Sequence of chain 31.A:
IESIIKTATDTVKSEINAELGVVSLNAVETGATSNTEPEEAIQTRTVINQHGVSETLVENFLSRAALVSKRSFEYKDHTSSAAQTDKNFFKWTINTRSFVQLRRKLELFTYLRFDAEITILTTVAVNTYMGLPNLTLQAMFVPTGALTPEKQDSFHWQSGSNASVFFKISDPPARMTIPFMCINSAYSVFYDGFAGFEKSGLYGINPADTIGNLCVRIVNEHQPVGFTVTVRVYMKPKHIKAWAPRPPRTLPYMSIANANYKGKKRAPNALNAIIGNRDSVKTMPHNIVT

Binding-site contacts:
Ligand atom C3 contacts residue ARG95 of chain 31.B at 3.8 Å.
Ligand atom C11 contacts residue ASP232 of chain 31.B at 3.4 Å.
Ligand atom O6 contacts residue ASP91 of chain 31.B at 3.2 Å.
Ligand atom O4 contacts residue PRO231 of chain 31.B at 3.8 Å.
Ligand atom C4 contacts residue ASP91 of chain 31.B at 3.4 Å.
Ligand atom C4 contacts residue ARG104 of chain 31.B at 3.7 Å.
Ligand atom O3 contacts residue PRO274 of chain 31.A at 3.6 Å.
Ligand atom C7 contacts residue ASN180 of chain 31.B at 3.5 Å.
Ligand atom C3 contacts residue ARG104 of chain 31.B at 3.8 Å.
Ligand atom O6 contacts residue PRO274 of chain 31.A at 3.8 Å.
Ligand atom C10 contacts residue ASP232 of chain 31.B at 3.6 Å.
Ligand atom O10 contacts residue ASN275 of chain 31.A at 2.7 Å (h-bond).
Ligand atom C4 contacts residue PRO274 of chain 31.A at 3.8 Å (hydrophobic).
Ligand atom C10 contacts residue LYS270 of chain 31.A at 3.6 Å.
Ligand atom N5 contacts residue ASN275 of chain 31.A at 3.5 Å (h-bond).
Ligand atom O4 contacts residue ARG95 of chain 31.B at 3.3 Å (salt-bridge).
Ligand atom C10 contacts residue ASN275 of chain 31.A at 3.2 Å.
Ligand atom C8 contacts residue ASN180 of chain 31.B at 3.0 Å.
Ligand atom C11 contacts residue GLY234 of chain 31.B at 3.7 Å.
Ligand atom C4 contacts residue ASN275 of chain 31.A at 3.7 Å.
Ligand atom O1B contacts residue ASP91 of chain 31.B at 3.8 Å.
Ligand atom C5 contacts residue PRO231 of chain 31.B at 3.4 Å (hydrophobic).
Ligand atom C10 contacts residue PRO231 of chain 31.B at 3.5 Å (hydrophobic).
Ligand atom O1B contacts residue ARG104 of chain 31.B at 2.4 Å (salt-bridge).
Ligand atom O10 contacts residue LYS270 of chain 31.A at 3.0 Å (salt-bridge).
Ligand atom C5 contacts residue ASN275 of chain 31.A at 3.5 Å.
Ligand atom O4 contacts residue ASP232 of chain 31.B at 2.9 Å (salt-bridge).
Ligand atom C3 contacts residue PRO274 of chain 31.A at 3.7 Å (hydrophobic).
Ligand atom O7 contacts residue ASN180 of chain 31.B at 3.2 Å (h-bond).
Ligand atom C11 contacts residue ILE233 of chain 31.B at 3.5 Å (hydrophobic).
Ligand atom C4 contacts residue PRO231 of chain 31.B at 3.4 Å (hydrophobic).
Ligand atom C1 contacts residue ARG104 of chain 31.B at 3.4 Å.
Ligand atom O7 contacts residue LYS270 of chain 31.A at 3.4 Å (salt-bridge).
Ligand atom C11 contacts residue PRO231 of chain 31.B at 3.5 Å (hydrophobic).
Ligand atom O4 contacts residue ASP91 of chain 31.B at 2.4 Å (salt-bridge).
Ligand atom C4 contacts residue ASP232 of chain 31.B at 3.5 Å.
Ligand atom O3 contacts residue GLY282 of chain 31.A at 3.3 Å.
Ligand atom O7 contacts residue PRO274 of chain 31.A at 3.5 Å.
Ligand atom N5 contacts residue PRO231 of chain 31.B at 2.6 Å (h-bond).
Ligand atom O4 contacts residue ASN275 of chain 31.A at 2.8 Å (h-bond).

A small-molecule ligand and the protein it binds are described below.
Small molecule (SMILES): CC(=O)N[C@@H]1[C@@H](O)[C@H](O[C@@H]2O[C@H](CO[C@]3(C(=O)O)C[C@H](O)[C@@H](NC(C)=O)[C@H]([C@H](O)[C@H](O)CO)O3)[C@H](O)[C@H](O)[C@H]2O)[C@@H](CO)O[C@H]1O

Sequence of chain 31.B:
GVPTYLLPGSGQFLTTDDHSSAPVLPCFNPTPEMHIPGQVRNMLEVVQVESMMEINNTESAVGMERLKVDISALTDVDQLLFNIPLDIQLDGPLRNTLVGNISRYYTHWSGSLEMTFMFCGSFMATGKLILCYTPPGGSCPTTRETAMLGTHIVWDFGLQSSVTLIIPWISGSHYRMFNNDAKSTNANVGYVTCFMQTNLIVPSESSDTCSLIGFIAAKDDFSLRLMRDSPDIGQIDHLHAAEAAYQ